Sequence of chain 1.TA:
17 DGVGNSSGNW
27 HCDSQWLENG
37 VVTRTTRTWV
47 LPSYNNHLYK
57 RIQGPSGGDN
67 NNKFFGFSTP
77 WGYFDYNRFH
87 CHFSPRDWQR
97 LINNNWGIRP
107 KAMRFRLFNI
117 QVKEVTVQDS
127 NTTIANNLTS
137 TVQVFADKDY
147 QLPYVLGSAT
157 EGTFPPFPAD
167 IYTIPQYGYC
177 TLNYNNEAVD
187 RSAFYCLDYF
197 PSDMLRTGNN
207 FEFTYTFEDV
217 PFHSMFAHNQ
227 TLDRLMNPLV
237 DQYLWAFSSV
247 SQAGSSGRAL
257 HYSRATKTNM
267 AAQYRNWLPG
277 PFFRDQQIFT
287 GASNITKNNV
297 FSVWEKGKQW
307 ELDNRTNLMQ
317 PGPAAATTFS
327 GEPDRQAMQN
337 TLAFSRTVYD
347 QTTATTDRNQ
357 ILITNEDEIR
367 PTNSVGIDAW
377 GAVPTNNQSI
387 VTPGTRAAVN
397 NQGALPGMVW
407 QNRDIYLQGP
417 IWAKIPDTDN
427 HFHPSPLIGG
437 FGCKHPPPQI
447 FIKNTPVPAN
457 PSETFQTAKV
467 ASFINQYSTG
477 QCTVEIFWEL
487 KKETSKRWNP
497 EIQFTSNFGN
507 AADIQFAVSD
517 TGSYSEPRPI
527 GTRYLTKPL

Binding-site contacts:
Ligand atom C6 contacts residue PRO430 of chain 1.VA at 3.7 Å (hydrophobic).
Ligand atom N6 contacts residue ASN408 of chain 1.VA at 3.9 Å.
Ligand atom C4 contacts residue PRO217 of chain 1.VA at 3.8 Å (hydrophobic).
Ligand atom P contacts residue ASP425 of chain 1.TA at 3.7 Å.
Ligand atom C2 contacts residue GLY438 of chain 1.VA at 3.9 Å.
Ligand atom N9 contacts residue PRO217 of chain 1.VA at 4.2 Å.
Ligand atom O2P contacts residue ASP425 of chain 1.TA at 3.2 Å (salt-bridge).
Ligand atom C2 contacts residue PRO430 of chain 1.VA at 3.8 Å (hydrophobic).
Ligand atom O5' contacts residue HIS429 of chain 1.VA at 4.2 Å.
Ligand atom N6 contacts residue GLY436 of chain 1.VA at 3.8 Å.
Ligand atom C5 contacts residue SER431 of chain 1.VA at 4.0 Å.
Ligand atom N6 contacts residue PRO430 of chain 1.VA at 4.1 Å.
Ligand atom N6 contacts residue GLY438 of chain 1.VA at 4.2 Å.
Ligand atom C5' contacts residue HIS429 of chain 1.VA at 3.1 Å.
Ligand atom C2' contacts residue HIS429 of chain 1.VA at 3.7 Å.
Ligand atom N3 contacts residue PRO217 of chain 1.VA at 3.9 Å.
Ligand atom C2' contacts residue PRO430 of chain 1.VA at 3.5 Å (hydrophobic).
Ligand atom N1 contacts residue PRO430 of chain 1.VA at 3.5 Å (h-bond).
Ligand atom N9 contacts residue ASN426 of chain 1.TA at 4.1 Å.
Ligand atom C8 contacts residue ASP425 of chain 1.TA at 4.1 Å.
Ligand atom O2P contacts residue ASN426 of chain 1.TA at 3.3 Å.
Ligand atom N1 contacts residue PRO217 of chain 1.VA at 4.1 Å.
Ligand atom N1 contacts residue GLY438 of chain 1.VA at 3.7 Å.
Ligand atom O2P contacts residue HIS427 of chain 1.TA at 3.1 Å.
Ligand atom N6 contacts residue PRO432 of chain 1.VA at 4.0 Å.
Ligand atom C5 contacts residue PRO217 of chain 1.VA at 3.8 Å (hydrophobic).
Ligand atom C6 contacts residue PRO217 of chain 1.VA at 4.0 Å (hydrophobic).
Ligand atom C4' contacts residue HIS429 of chain 1.VA at 3.9 Å.
Ligand atom N6 contacts residue SER431 of chain 1.VA at 3.3 Å.
Ligand atom C6 contacts residue SER431 of chain 1.VA at 3.8 Å.
Ligand atom O4' contacts residue HIS429 of chain 1.VA at 4.0 Å.
Ligand atom N3 contacts residue PRO430 of chain 1.VA at 4.1 Å.
Ligand atom O4' contacts residue ASN426 of chain 1.TA at 4.0 Å.
Ligand atom N7 contacts residue ASN408 of chain 1.VA at 3.5 Å (h-bond).
Ligand atom C2 contacts residue PRO217 of chain 1.VA at 3.8 Å (hydrophobic).
Ligand atom C5' contacts residue HIS427 of chain 1.TA at 4.0 Å.
Ligand atom C8 contacts residue ASN426 of chain 1.TA at 3.0 Å.
Ligand atom N7 contacts residue SER431 of chain 1.VA at 3.8 Å.
Ligand atom C3' contacts residue HIS429 of chain 1.VA at 3.7 Å.
Ligand atom N7 contacts residue ASN426 of chain 1.TA at 3.5 Å (h-bond).

Sequence of chain 1.VA:
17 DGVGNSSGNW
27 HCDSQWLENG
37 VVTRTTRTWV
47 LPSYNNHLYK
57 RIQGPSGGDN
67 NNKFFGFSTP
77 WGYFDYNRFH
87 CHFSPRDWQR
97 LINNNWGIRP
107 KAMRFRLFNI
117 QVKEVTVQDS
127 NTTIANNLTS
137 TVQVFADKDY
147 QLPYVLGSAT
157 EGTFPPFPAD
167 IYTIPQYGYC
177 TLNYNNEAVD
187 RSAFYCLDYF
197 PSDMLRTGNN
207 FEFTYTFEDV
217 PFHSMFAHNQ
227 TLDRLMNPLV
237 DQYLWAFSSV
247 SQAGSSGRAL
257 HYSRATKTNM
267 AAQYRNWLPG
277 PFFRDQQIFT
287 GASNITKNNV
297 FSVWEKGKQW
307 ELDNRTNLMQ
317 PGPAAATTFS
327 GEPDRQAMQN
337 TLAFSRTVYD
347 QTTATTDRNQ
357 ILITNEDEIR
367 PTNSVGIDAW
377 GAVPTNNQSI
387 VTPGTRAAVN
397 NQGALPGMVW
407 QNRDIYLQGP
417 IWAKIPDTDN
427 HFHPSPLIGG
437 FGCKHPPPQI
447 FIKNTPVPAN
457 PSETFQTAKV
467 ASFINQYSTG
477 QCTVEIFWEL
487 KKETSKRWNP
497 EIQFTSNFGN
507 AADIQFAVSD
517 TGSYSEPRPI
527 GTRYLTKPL

A protein and the small-molecule ligand that binds it are described below.
Small molecule (SMILES): Nc1ncnc2c1ncn2[C@H]1C[C@H](O)[C@@H](COP(=O)(O)O)O1